Binding-site contacts:
Ligand atom C1 contacts residue TYR15 of chain 1.A at 4.2 Å (hydrophobic).
Ligand atom O7 contacts residue ASN48 of chain 1.A at 4.2 Å.
Ligand atom C7 contacts residue ASN48 of chain 1.A at 4.4 Å.
Ligand atom O5 contacts residue ASN48 of chain 1.A at 2.4 Å (h-bond).
Ligand atom C3 contacts residue ASN48 of chain 1.A at 3.3 Å.
Ligand atom C5 contacts residue ASN48 of chain 1.A at 3.5 Å.
Ligand atom O3 contacts residue ASN48 of chain 1.A at 3.5 Å (h-bond).
Ligand atom C2 contacts residue ASN48 of chain 1.A at 2.5 Å.
Ligand atom C5 contacts residue TYR15 of chain 1.A at 4.1 Å (hydrophobic).
Ligand atom O5 contacts residue TYR15 of chain 1.A at 3.3 Å.
Ligand atom N2 contacts residue ASN48 of chain 1.A at 3.7 Å.
Ligand atom C6 contacts residue TYR15 of chain 1.A at 3.5 Å (hydrophobic).
Ligand atom C1 contacts residue ASN48 of chain 1.A at 1.4 Å.
Ligand atom O6 contacts residue TYR15 of chain 1.A at 3.2 Å.
Ligand atom C4 contacts residue ASN48 of chain 1.A at 3.5 Å.

A small-molecule ligand and the protein it binds are described below.
Small molecule (SMILES): CC(=O)N[C@@H]1[C@@H](O)[C@H](O)[C@@H](CO)O[C@H]1O

Sequence of chain 1.A:
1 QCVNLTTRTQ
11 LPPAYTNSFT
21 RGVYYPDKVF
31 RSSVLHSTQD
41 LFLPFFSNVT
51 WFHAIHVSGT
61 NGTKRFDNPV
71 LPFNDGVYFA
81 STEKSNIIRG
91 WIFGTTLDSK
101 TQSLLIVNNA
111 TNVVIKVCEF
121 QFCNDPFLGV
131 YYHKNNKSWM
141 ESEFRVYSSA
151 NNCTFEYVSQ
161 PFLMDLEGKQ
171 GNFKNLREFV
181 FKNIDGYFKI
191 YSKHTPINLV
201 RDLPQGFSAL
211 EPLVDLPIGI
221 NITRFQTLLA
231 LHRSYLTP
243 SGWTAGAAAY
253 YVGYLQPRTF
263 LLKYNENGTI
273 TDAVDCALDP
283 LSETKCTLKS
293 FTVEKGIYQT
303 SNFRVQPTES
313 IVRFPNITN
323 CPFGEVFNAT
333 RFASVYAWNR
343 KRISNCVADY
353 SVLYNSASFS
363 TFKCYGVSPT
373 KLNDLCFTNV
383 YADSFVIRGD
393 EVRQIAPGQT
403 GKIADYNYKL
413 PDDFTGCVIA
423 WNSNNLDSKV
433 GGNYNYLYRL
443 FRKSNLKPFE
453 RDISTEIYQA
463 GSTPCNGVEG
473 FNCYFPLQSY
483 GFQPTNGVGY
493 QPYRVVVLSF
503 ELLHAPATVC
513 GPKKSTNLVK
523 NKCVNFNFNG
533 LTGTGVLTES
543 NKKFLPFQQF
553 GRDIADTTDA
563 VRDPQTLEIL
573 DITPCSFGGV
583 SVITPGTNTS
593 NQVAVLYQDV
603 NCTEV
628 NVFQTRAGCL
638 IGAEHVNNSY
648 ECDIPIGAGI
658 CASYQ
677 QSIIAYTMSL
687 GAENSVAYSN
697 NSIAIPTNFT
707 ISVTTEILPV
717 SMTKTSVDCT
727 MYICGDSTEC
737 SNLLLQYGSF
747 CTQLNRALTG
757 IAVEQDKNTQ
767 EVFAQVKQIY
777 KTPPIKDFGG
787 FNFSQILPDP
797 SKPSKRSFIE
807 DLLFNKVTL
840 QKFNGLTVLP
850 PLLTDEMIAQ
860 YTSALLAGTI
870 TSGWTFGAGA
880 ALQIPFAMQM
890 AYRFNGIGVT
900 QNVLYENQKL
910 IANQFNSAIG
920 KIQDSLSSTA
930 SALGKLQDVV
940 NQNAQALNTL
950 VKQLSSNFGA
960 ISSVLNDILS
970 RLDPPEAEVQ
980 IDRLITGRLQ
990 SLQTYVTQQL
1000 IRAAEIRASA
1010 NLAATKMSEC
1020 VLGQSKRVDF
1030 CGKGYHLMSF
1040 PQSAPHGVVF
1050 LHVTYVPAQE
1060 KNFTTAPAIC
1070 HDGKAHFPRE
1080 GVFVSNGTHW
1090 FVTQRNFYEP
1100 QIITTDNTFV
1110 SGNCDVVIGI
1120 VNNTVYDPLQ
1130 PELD